Binding-site contacts:
Ligand atom C1 contacts residue ASN233 of chain 1.C at 1.4 Å.
Ligand atom O7 contacts residue ARG231 of chain 1.C at 4.1 Å.
Ligand atom N2 contacts residue ASN233 of chain 1.C at 2.9 Å (h-bond).
Ligand atom C2 contacts residue ASN233 of chain 1.C at 2.5 Å.
Ligand atom C1 contacts residue ARG186 of chain 1.C at 3.5 Å.
Ligand atom O5 contacts residue ARG186 of chain 1.C at 3.8 Å.
Ligand atom C8 contacts residue ARG231 of chain 1.C at 3.6 Å.
Ligand atom C5 contacts residue ARG186 of chain 1.C at 4.3 Å.
Ligand atom C7 contacts residue ASN233 of chain 1.C at 4.0 Å.
Ligand atom C7 contacts residue ARG231 of chain 1.C at 4.5 Å.
Ligand atom C3 contacts residue ASN233 of chain 1.C at 3.8 Å.
Ligand atom C5 contacts residue ASN233 of chain 1.C at 3.6 Å.
Ligand atom O5 contacts residue ASN233 of chain 1.C at 2.4 Å (h-bond).
Ligand atom C4 contacts residue ASN233 of chain 1.C at 4.3 Å.
Ligand atom O7 contacts residue ASN233 of chain 1.C at 4.2 Å.

This protein binds this small molecule.
Small molecule (SMILES): CC(=O)N[C@H]1[C@H](O[C@H]2[C@H](O)[C@@H](NC(C)=O)CO[C@@H]2CO)O[C@H](CO)[C@@H](O)[C@@H]1O

Sequence of chain 1.C:
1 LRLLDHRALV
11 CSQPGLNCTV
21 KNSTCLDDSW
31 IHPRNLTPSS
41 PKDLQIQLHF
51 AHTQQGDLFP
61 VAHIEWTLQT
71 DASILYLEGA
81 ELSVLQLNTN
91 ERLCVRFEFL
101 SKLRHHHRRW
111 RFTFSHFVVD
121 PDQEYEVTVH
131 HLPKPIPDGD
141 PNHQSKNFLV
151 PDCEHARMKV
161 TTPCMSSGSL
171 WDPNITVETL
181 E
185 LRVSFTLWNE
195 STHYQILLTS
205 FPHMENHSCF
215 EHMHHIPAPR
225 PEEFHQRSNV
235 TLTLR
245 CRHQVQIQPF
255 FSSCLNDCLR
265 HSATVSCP